Sequence of chain 1.B:
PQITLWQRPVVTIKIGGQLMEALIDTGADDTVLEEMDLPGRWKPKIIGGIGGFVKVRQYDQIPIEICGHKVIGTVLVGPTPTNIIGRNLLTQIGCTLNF

Binding-site contacts:
Ligand atom O4 contacts residue GLY27 of chain 1.B at 3.2 Å (h-bond).
Ligand atom C5 contacts residue ILE84 of chain 1.A at 3.6 Å (hydrophobic).
Ligand atom C36 contacts residue PRO81 of chain 1.B at 3.4 Å (hydrophobic).
Ligand atom O2 contacts residue ASP25 of chain 1.A at 2.9 Å (salt-bridge).
Ligand atom O2 contacts residue ASP25 of chain 1.B at 2.4 Å (salt-bridge).
Ligand atom C29 contacts residue ALA28 of chain 1.B at 3.5 Å (hydrophobic).
Ligand atom C33 contacts residue GLY48 of chain 1.A at 3.2 Å.
Ligand atom C9 contacts residue ILE84 of chain 1.B at 3.5 Å (hydrophobic).
Ligand atom C11 contacts residue ASP25 of chain 1.B at 2.9 Å.
Ligand atom N5 contacts residue GLY49 of chain 1.A at 3.1 Å (h-bond).
Ligand atom C16 contacts residue GLY27 of chain 1.B at 3.1 Å.
Ligand atom C28 contacts residue ALA28 of chain 1.B at 3.5 Å (hydrophobic).
Ligand atom C22 contacts residue GLY48 of chain 1.B at 3.4 Å.
Ligand atom C19 contacts residue THR82 of chain 1.A at 3.6 Å.
Ligand atom C36 contacts residue THR80 of chain 1.B at 3.4 Å.
Ligand atom C27 contacts residue ASP30 of chain 1.B at 3.6 Å.
Ligand atom C10 contacts residue ASP25 of chain 1.B at 3.2 Å.
Ligand atom C35 contacts residue PRO81 of chain 1.B at 3.4 Å (hydrophobic).
Ligand atom C31 contacts residue THR82 of chain 1.B at 3.6 Å.
Ligand atom C13 contacts residue GLY27 of chain 1.B at 3.4 Å.
Ligand atom C23 contacts residue GLY48 of chain 1.B at 3.6 Å.
Ligand atom C11 contacts residue ASP25 of chain 1.A at 3.6 Å.
Ligand atom C13 contacts residue ASP25 of chain 1.A at 3.5 Å.
Ligand atom C35 contacts residue GLY49 of chain 1.A at 3.2 Å.
Ligand atom C18 contacts residue THR82 of chain 1.A at 3.4 Å.
Ligand atom C5 contacts residue ILE50 of chain 1.B at 3.7 Å (hydrophobic).
Ligand atom N5 contacts residue GLY48 of chain 1.A at 3.1 Å (h-bond).
Ligand atom C32 contacts residue PRO81 of chain 1.B at 3.6 Å (hydrophobic).
Ligand atom O3 contacts residue GLY49 of chain 1.B at 3.4 Å.
Ligand atom O2 contacts residue GLY27 of chain 1.B at 3.7 Å.
Ligand atom C24 contacts residue GLY48 of chain 1.B at 3.3 Å.
Ligand atom C12 contacts residue ASP25 of chain 1.A at 3.2 Å.
Ligand atom O4 contacts residue ASP29 of chain 1.B at 2.8 Å (salt-bridge).
Ligand atom O4 contacts residue ALA28 of chain 1.B at 3.4 Å.
Ligand atom C24 contacts residue ASP29 of chain 1.B at 3.7 Å.
Ligand atom C26 contacts residue ASP30 of chain 1.B at 3.3 Å.
Ligand atom N4 contacts residue GLY27 of chain 1.B at 3.0 Å (h-bond).
Ligand atom C34 contacts residue GLY49 of chain 1.A at 2.6 Å.
Ligand atom C8 contacts residue ASP25 of chain 1.B at 3.4 Å.
Ligand atom C21 contacts residue GLY27 of chain 1.B at 3.7 Å.

The small molecule below binds the protein below.
Small molecule (SMILES): CC(C)(C)NC(=O)[C@@H]1CN(Cc2cccnc2)CCN1C[C@@H](O)C[C@@H](Cc1ccccc1)C(=O)N[C@H]1c2ccccc2C[C@H]1O

Sequence of chain 1.A:
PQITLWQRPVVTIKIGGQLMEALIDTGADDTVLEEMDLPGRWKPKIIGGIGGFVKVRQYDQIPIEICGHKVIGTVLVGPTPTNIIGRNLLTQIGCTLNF